Sequence of chain 23.D:
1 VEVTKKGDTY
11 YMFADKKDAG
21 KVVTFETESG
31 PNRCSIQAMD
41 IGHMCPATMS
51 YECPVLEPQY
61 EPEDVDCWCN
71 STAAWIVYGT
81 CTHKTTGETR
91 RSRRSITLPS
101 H

Binding-site contacts:
Ligand atom C8 contacts residue ASN70 of chain 23.D at 3.9 Å.
Ligand atom C1 contacts residue ASN32 of chain 23.D at 4.5 Å.
Ligand atom C6 contacts residue ARG33 of chain 23.D at 3.3 Å.
Ligand atom C2 contacts residue PRO31 of chain 23.D at 3.4 Å (hydrophobic).
Ligand atom O7 contacts residue ASN70 of chain 23.D at 3.3 Å (h-bond).
Ligand atom O7 contacts residue SER29 of chain 23.D at 4.4 Å.
Ligand atom C4 contacts residue ASN70 of chain 23.D at 4.2 Å.
Ligand atom C5 contacts residue ARG33 of chain 23.D at 4.4 Å.
Ligand atom C7 contacts residue PRO31 of chain 23.D at 3.1 Å (hydrophobic).
Ligand atom C3 contacts residue ASN70 of chain 23.D at 3.8 Å.
Ligand atom C1 contacts residue ARG33 of chain 23.D at 4.3 Å.
Ligand atom C7 contacts residue ASN70 of chain 23.D at 3.1 Å.
Ligand atom O3 contacts residue PRO31 of chain 23.D at 3.4 Å (h-bond).
Ligand atom C3 contacts residue PRO31 of chain 23.D at 3.3 Å (hydrophobic).
Ligand atom O7 contacts residue PRO31 of chain 23.D at 3.2 Å (h-bond).
Ligand atom C8 contacts residue PRO31 of chain 23.D at 4.4 Å (hydrophobic).
Ligand atom O7 contacts residue SER71 of chain 23.D at 3.8 Å.
Ligand atom N2 contacts residue PRO31 of chain 23.D at 2.5 Å (h-bond).
Ligand atom O5 contacts residue ASN70 of chain 23.D at 2.4 Å (h-bond).
Ligand atom C1 contacts residue PRO31 of chain 23.D at 4.2 Å (hydrophobic).
Ligand atom C1 contacts residue ASN70 of chain 23.D at 1.4 Å.
Ligand atom C5 contacts residue ASN70 of chain 23.D at 3.7 Å.
Ligand atom C2 contacts residue ASN70 of chain 23.D at 2.5 Å.
Ligand atom N2 contacts residue ASN70 of chain 23.D at 2.9 Å (h-bond).
Ligand atom O6 contacts residue ARG33 of chain 23.D at 3.2 Å (salt-bridge).
Ligand atom N2 contacts residue ASN32 of chain 23.D at 4.0 Å.

The protein below binds the small molecule below.
Small molecule (SMILES): CC(=O)N[C@@H]1[C@@H](O)[C@H](O)[C@@H](CO)O[C@H]1O